The protein below binds the small molecule below.
Small molecule (SMILES): N[C@@H](COP(=O)(O)O)C(=O)O

Binding-site contacts:
Ligand atom N contacts residue TRP102 of chain 1.C at 3.8 Å.
Ligand atom N contacts residue GLY8 of chain 1.C at 4.0 Å.
Ligand atom OG contacts residue TRP102 of chain 1.C at 3.6 Å.
Ligand atom O1P contacts residue HIS39 of chain 1.A at 3.0 Å (h-bond).
Ligand atom O1P contacts residue TRP102 of chain 1.C at 4.3 Å.
Ligand atom O1P contacts residue THR237 of chain 1.A at 4.5 Å.
Ligand atom C contacts residue THR151 of chain 1.C at 3.9 Å.
Ligand atom O3P contacts residue ARG331 of chain 1.C at 3.1 Å (salt-bridge).
Ligand atom C contacts residue TRP102 of chain 1.C at 4.3 Å (hydrophobic).
Ligand atom O2P contacts residue ARG40 of chain 1.A at 4.1 Å.
Ligand atom OXT contacts residue VAL152 of chain 1.C at 4.3 Å.
Ligand atom CA contacts residue LLP195 of chain 1.C at 3.6 Å.
Ligand atom C contacts residue LLP195 of chain 1.C at 4.1 Å.
Ligand atom O contacts residue THR151 of chain 1.C at 4.4 Å.
Ligand atom OXT contacts residue LLP195 of chain 1.C at 3.5 Å.
Ligand atom CA contacts residue PRO7 of chain 1.C at 4.3 Å (hydrophobic).
Ligand atom O2P contacts residue ARG331 of chain 1.C at 2.7 Å (salt-bridge).
Ligand atom C contacts residue PRO7 of chain 1.C at 3.9 Å (hydrophobic).
Ligand atom P contacts residue HIS39 of chain 1.A at 3.5 Å.
Ligand atom OG contacts residue HIS39 of chain 1.A at 4.2 Å.
Ligand atom CB contacts residue GLY8 of chain 1.C at 3.8 Å.
Ligand atom OXT contacts residue TRP102 of chain 1.C at 3.7 Å.
Ligand atom P contacts residue HIS330 of chain 1.C at 4.3 Å.
Ligand atom CA contacts residue GLY8 of chain 1.C at 3.6 Å.
Ligand atom OXT contacts residue THR151 of chain 1.C at 3.0 Å.
Ligand atom P contacts residue ARG40 of chain 1.A at 3.8 Å.
Ligand atom P contacts residue TRP102 of chain 1.C at 4.2 Å.
Ligand atom C contacts residue ARG337 of chain 1.C at 3.6 Å.
Ligand atom O1P contacts residue ARG40 of chain 1.A at 3.4 Å (salt-bridge).
Ligand atom O2P contacts residue HIS330 of chain 1.C at 3.4 Å (h-bond).
Ligand atom O3P contacts residue HIS39 of chain 1.A at 3.1 Å (h-bond).
Ligand atom P contacts residue ARG331 of chain 1.C at 3.5 Å.
Ligand atom OXT contacts residue ARG337 of chain 1.C at 3.5 Å (salt-bridge).
Ligand atom O contacts residue HIS330 of chain 1.C at 3.7 Å.
Ligand atom O contacts residue ARG337 of chain 1.C at 2.9 Å (salt-bridge).
Ligand atom CB contacts residue HIS39 of chain 1.A at 3.8 Å.
Ligand atom O2P contacts residue TRP102 of chain 1.C at 3.8 Å.
Ligand atom O contacts residue PRO7 of chain 1.C at 3.5 Å.
Ligand atom N contacts residue LLP195 of chain 1.C at 2.2 Å.
Ligand atom O3P contacts residue ARG40 of chain 1.A at 3.0 Å (salt-bridge).

Sequence of chain 1.C:
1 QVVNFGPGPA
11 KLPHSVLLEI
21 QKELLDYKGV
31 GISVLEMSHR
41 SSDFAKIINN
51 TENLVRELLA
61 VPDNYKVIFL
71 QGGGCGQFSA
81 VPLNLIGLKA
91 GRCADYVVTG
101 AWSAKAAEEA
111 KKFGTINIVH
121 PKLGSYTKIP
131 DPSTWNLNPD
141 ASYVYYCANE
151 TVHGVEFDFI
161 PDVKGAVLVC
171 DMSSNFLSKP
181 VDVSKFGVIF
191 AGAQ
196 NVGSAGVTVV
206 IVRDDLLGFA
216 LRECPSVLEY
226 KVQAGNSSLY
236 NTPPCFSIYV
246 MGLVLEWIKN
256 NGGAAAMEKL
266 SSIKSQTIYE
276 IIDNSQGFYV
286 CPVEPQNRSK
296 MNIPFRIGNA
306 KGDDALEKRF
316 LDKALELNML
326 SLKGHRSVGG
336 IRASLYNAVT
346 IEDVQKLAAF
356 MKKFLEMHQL

Sequence of chain 1.A:
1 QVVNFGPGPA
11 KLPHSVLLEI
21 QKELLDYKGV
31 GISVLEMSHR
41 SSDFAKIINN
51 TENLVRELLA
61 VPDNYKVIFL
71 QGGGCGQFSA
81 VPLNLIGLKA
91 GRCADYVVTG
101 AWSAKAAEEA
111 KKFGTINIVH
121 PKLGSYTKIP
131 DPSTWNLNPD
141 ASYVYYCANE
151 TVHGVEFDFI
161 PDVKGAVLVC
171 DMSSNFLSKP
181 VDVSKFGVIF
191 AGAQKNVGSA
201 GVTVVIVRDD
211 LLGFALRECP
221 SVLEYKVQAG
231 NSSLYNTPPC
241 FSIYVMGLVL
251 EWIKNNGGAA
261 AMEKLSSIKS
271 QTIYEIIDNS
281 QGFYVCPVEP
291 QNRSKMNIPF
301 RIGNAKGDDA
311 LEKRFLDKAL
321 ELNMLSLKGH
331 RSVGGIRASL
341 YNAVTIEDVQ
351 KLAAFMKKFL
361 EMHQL